Sequence of chain 1.C:
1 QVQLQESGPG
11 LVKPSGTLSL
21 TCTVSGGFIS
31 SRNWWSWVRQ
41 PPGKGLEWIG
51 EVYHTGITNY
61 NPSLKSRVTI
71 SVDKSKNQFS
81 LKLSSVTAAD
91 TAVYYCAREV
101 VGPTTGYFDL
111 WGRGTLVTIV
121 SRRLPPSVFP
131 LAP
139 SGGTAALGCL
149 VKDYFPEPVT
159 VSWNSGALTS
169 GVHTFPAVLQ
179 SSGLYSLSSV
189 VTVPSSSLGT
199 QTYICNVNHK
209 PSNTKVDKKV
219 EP

The protein below binds the small molecule below.
Small molecule (SMILES): CCC(=O)N(c1ccccc1)C1(C(=O)OC)CCN(CCc2ccccc2)CC1

Sequence of chain 1.A:
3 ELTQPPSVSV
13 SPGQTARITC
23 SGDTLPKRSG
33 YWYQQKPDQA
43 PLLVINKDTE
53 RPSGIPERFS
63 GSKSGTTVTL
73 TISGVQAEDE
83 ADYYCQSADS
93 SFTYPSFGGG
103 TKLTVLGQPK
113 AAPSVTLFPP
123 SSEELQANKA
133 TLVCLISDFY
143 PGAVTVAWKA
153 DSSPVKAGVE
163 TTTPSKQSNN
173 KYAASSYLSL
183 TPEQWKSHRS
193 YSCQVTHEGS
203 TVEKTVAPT

Binding-site contacts:
Ligand atom C15 contacts residue GLU51 of chain 1.C at 3.2 Å.
Ligand atom C14 contacts residue TRP34 of chain 1.C at 3.5 Å (hydrophobic).
Ligand atom C22 contacts residue PRO97 of chain 1.A at 3.8 Å (hydrophobic).
Ligand atom C24 contacts residue VAL101 of chain 1.C at 3.5 Å (hydrophobic).
Ligand atom C3 contacts residue TRP34 of chain 1.C at 3.9 Å (hydrophobic).
Ligand atom C18 contacts residue PRO97 of chain 1.A at 3.8 Å (hydrophobic).
Ligand atom C11 contacts residue GLU51 of chain 1.C at 3.8 Å.
Ligand atom C12 contacts residue THR95 of chain 1.A at 3.5 Å.
Ligand atom C20 contacts residue TYR107 of chain 1.C at 3.8 Å (hydrophobic).
Ligand atom O3 contacts residue VAL101 of chain 1.C at 3.6 Å.
Ligand atom C21 contacts residue GLU99 of chain 1.C at 3.6 Å.
Ligand atom C13 contacts residue GLU51 of chain 1.C at 3.1 Å.
Ligand atom C20 contacts residue GLY106 of chain 1.C at 3.5 Å.
Ligand atom C7 contacts residue ASN59 of chain 1.C at 3.7 Å.
Ligand atom O3 contacts residue PHE94 of chain 1.A at 3.3 Å.
Ligand atom C8 contacts residue THR58 of chain 1.C at 3.8 Å.
Ligand atom C8 contacts residue ASN59 of chain 1.C at 3.6 Å.
Ligand atom C18 contacts residue PHE94 of chain 1.A at 3.9 Å (hydrophobic).
Ligand atom C20 contacts residue PHE108 of chain 1.C at 4.0 Å (hydrophobic).
Ligand atom C22 contacts residue GLU99 of chain 1.C at 3.4 Å.
Ligand atom C14 contacts residue GLU51 of chain 1.C at 3.5 Å.
Ligand atom C21 contacts residue PRO97 of chain 1.A at 3.8 Å (hydrophobic).
Ligand atom C21 contacts residue PHE108 of chain 1.C at 3.7 Å (hydrophobic).
Ligand atom C20 contacts residue PRO97 of chain 1.A at 3.6 Å (hydrophobic).
Ligand atom C19 contacts residue SER89 of chain 1.A at 4.0 Å.
Ligand atom C12 contacts residue GLU51 of chain 1.C at 3.5 Å.
Ligand atom C22 contacts residue GLU51 of chain 1.C at 3.7 Å.
Ligand atom C19 contacts residue GLY106 of chain 1.C at 3.5 Å.
Ligand atom C16 contacts residue THR95 of chain 1.A at 3.7 Å.
Ligand atom C19 contacts residue PRO97 of chain 1.A at 3.7 Å (hydrophobic).
Ligand atom N2 contacts residue GLU51 of chain 1.C at 2.6 Å (salt-bridge).
Ligand atom C17 contacts residue PRO97 of chain 1.A at 3.8 Å (hydrophobic).
Ligand atom C20 contacts residue GLN88 of chain 1.A at 3.6 Å.
Ligand atom C11 contacts residue THR95 of chain 1.A at 3.9 Å.
Ligand atom C16 contacts residue GLU51 of chain 1.C at 3.6 Å.
Ligand atom O1 contacts residue TRP34 of chain 1.C at 3.6 Å.
Ligand atom C11 contacts residue PHE94 of chain 1.A at 3.6 Å (hydrophobic).
Ligand atom C19 contacts residue GLN88 of chain 1.A at 3.7 Å.
Ligand atom C12 contacts residue PHE94 of chain 1.A at 3.5 Å (hydrophobic).
Ligand atom C9 contacts residue ASN59 of chain 1.C at 4.0 Å.